Binding-site contacts:
Ligand atom C8 contacts residue ASN359 of chain 1.B at 3.9 Å.
Ligand atom N2 contacts residue SER355 of chain 1.B at 3.6 Å.
Ligand atom N2 contacts residue ASN330 of chain 1.B at 3.0 Å (h-bond).
Ligand atom O7 contacts residue ASN330 of chain 1.B at 3.7 Å.
Ligand atom C7 contacts residue ASN330 of chain 1.B at 3.6 Å.
Ligand atom C8 contacts residue SER355 of chain 1.B at 4.1 Å.
Ligand atom C1 contacts residue SER355 of chain 1.B at 3.6 Å.
Ligand atom O5 contacts residue SER331 of chain 1.B at 4.2 Å.
Ligand atom C2 contacts residue SER355 of chain 1.B at 4.2 Å.
Ligand atom C7 contacts residue SER355 of chain 1.B at 4.5 Å.
Ligand atom O5 contacts residue ASN330 of chain 1.B at 2.4 Å (h-bond).
Ligand atom C1 contacts residue ASN330 of chain 1.B at 1.5 Å.
Ligand atom C3 contacts residue ASN330 of chain 1.B at 3.9 Å.
Ligand atom C5 contacts residue ASN330 of chain 1.B at 3.7 Å.
Ligand atom C2 contacts residue ASN330 of chain 1.B at 2.6 Å.
Ligand atom O6 contacts residue SER332 of chain 1.B at 3.7 Å.
Ligand atom C8 contacts residue ASN330 of chain 1.B at 4.3 Å.
Ligand atom C4 contacts residue ASN330 of chain 1.B at 4.3 Å.
Ligand atom O6 contacts residue SER331 of chain 1.B at 4.5 Å.

This protein binds this small molecule.
Small molecule (SMILES): CC(=O)N[C@@H]1[C@@H](O)[C@H](O)[C@@H](CO)O[C@H]1O

Sequence of chain 1.B:
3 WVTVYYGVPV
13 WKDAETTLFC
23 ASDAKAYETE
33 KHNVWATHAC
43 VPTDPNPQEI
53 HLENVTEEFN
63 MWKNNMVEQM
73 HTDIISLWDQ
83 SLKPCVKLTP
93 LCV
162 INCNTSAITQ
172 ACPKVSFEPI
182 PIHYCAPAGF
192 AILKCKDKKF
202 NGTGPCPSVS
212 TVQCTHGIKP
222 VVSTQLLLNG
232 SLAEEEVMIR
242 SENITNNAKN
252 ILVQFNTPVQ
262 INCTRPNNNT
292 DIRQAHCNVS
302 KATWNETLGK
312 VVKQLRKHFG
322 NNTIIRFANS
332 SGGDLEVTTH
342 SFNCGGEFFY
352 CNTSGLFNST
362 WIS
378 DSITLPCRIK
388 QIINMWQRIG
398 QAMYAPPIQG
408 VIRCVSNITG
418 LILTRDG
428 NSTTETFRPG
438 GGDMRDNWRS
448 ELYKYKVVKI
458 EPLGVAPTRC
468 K